Sequence of chain 1.A:
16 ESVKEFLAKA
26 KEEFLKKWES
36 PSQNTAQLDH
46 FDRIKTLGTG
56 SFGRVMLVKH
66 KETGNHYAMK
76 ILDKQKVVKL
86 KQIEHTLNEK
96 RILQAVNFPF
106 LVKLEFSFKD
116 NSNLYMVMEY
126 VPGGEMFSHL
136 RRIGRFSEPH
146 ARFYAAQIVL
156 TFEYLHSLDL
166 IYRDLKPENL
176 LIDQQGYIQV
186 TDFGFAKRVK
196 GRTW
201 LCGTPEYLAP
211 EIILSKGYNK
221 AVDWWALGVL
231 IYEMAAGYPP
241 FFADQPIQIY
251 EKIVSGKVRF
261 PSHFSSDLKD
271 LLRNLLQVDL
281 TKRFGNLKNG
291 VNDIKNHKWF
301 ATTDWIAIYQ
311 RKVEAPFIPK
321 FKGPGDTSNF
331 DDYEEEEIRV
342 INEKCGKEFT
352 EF

Sequence of chain 1.B:
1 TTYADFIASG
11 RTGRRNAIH

This small molecule binds to this protein.
Small molecule (SMILES): NS(=O)(=O)c1cccc2cnccc12

Binding-site contacts:
Ligand atom N contacts residue ALA73 of chain 1.A at 3.7 Å.
Ligand atom O contacts residue GLY53 of chain 1.A at 4.1 Å.
Ligand atom N contacts residue GLU124 of chain 1.A at 3.7 Å.
Ligand atom O1 contacts residue LEU52 of chain 1.A at 3.3 Å.
Ligand atom C3 contacts residue TYR125 of chain 1.A at 4.2 Å (hydrophobic).
Ligand atom C1 contacts residue ALA73 of chain 1.A at 3.9 Å (hydrophobic).
Ligand atom C6 contacts residue VAL60 of chain 1.A at 4.0 Å (hydrophobic).
Ligand atom C8 contacts residue VAL60 of chain 1.A at 3.6 Å (hydrophobic).
Ligand atom C2 contacts residue THR186 of chain 1.A at 4.2 Å.
Ligand atom C4 contacts residue ALA73 of chain 1.A at 4.2 Å (hydrophobic).
Ligand atom O1 contacts residue PHE330 of chain 1.A at 4.1 Å.
Ligand atom C8 contacts residue THR186 of chain 1.A at 4.2 Å.
Ligand atom O1 contacts residue VAL60 of chain 1.A at 3.9 Å.
Ligand atom C6 contacts residue ALA73 of chain 1.A at 4.1 Å (hydrophobic).
Ligand atom C4 contacts residue LEU52 of chain 1.A at 4.1 Å (hydrophobic).
Ligand atom C4 contacts residue TYR125 of chain 1.A at 3.8 Å (hydrophobic).
Ligand atom O contacts residue ARG14 of chain 1.B at 4.2 Å.
Ligand atom C3 contacts residue GLU124 of chain 1.A at 3.2 Å.
Ligand atom C contacts residue THR186 of chain 1.A at 3.8 Å.
Ligand atom O1 contacts residue GLY53 of chain 1.A at 3.6 Å (h-bond).
Ligand atom O contacts residue GLU130 of chain 1.A at 4.2 Å.
Ligand atom N contacts residue TYR125 of chain 1.A at 3.6 Å.
Ligand atom O contacts residue VAL60 of chain 1.A at 3.7 Å.
Ligand atom C5 contacts residue LEU176 of chain 1.A at 3.6 Å (hydrophobic).
Ligand atom C3 contacts residue ALA73 of chain 1.A at 3.3 Å (hydrophobic).
Ligand atom C4 contacts residue VAL126 of chain 1.A at 3.5 Å (hydrophobic).
Ligand atom C3 contacts residue VAL126 of chain 1.A at 3.7 Å (hydrophobic).
Ligand atom C4 contacts residue LEU176 of chain 1.A at 3.7 Å (hydrophobic).
Ligand atom C1 contacts residue THR186 of chain 1.A at 3.7 Å.
Ligand atom N contacts residue VAL126 of chain 1.A at 2.8 Å (h-bond).
Ligand atom C6 contacts residue LEU176 of chain 1.A at 4.2 Å (hydrophobic).
Ligand atom C7 contacts residue VAL60 of chain 1.A at 3.7 Å (hydrophobic).
Ligand atom N1 contacts residue GLU130 of chain 1.A at 2.8 Å (salt-bridge).
Ligand atom C4 contacts residue PHE330 of chain 1.A at 3.5 Å (hydrophobic).
Ligand atom S contacts residue GLU130 of chain 1.A at 4.0 Å.
Ligand atom N1 contacts residue LEU176 of chain 1.A at 3.9 Å.
Ligand atom C5 contacts residue LEU52 of chain 1.A at 4.1 Å (hydrophobic).
Ligand atom C5 contacts residue PHE330 of chain 1.A at 3.6 Å (hydrophobic).
Ligand atom C2 contacts residue ALA73 of chain 1.A at 3.5 Å (hydrophobic).
Ligand atom S contacts residue VAL60 of chain 1.A at 4.2 Å.